Binding-site contacts:
Ligand atom C1 contacts residue GLN26 of chain 1.A at 3.8 Å.
Ligand atom C2 contacts residue ASN23 of chain 1.A at 2.5 Å.
Ligand atom C8 contacts residue ASN23 of chain 1.A at 4.4 Å.
Ligand atom O5 contacts residue GLN26 of chain 1.A at 3.3 Å (h-bond).
Ligand atom C1 contacts residue ASN23 of chain 1.A at 1.4 Å.
Ligand atom C5 contacts residue ASN23 of chain 1.A at 3.6 Å.
Ligand atom O5 contacts residue SER25 of chain 1.A at 4.2 Å.
Ligand atom C5 contacts residue SER25 of chain 1.A at 4.2 Å.
Ligand atom C3 contacts residue ASN23 of chain 1.A at 3.8 Å.
Ligand atom O6 contacts residue GLN26 of chain 1.A at 4.2 Å.
Ligand atom C1 contacts residue SER25 of chain 1.A at 4.2 Å.
Ligand atom N2 contacts residue ASN23 of chain 1.A at 2.9 Å (h-bond).
Ligand atom O6 contacts residue SER25 of chain 1.A at 4.1 Å.
Ligand atom C7 contacts residue ASN23 of chain 1.A at 3.4 Å.
Ligand atom C4 contacts residue ASN23 of chain 1.A at 4.2 Å.
Ligand atom O5 contacts residue ASN23 of chain 1.A at 2.4 Å (h-bond).
Ligand atom O7 contacts residue ASN23 of chain 1.A at 3.5 Å (h-bond).

Sequence of chain 1.A:
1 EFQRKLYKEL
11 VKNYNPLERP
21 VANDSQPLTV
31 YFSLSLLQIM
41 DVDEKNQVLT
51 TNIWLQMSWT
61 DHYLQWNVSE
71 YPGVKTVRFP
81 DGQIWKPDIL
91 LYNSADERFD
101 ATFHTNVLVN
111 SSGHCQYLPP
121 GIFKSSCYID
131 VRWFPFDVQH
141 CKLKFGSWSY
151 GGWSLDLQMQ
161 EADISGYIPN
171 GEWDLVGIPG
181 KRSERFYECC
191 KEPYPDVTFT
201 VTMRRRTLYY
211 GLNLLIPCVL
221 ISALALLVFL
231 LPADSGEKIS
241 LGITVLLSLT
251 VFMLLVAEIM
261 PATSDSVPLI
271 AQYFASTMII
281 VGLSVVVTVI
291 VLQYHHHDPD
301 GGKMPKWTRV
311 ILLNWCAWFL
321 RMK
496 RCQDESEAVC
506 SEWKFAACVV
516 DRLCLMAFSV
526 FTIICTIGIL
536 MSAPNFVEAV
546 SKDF

A protein and the small-molecule ligand that binds it are described below.
Small molecule (SMILES): CC(=O)N[C@@H]1[C@@H](O)[C@H](O)[C@@H](CO)O[C@H]1O